Binding-site contacts:
Ligand atom C12 contacts residue TYR145 of chain 2.B at 3.7 Å (hydrophobic).
Ligand atom O14 contacts residue PRO175 of chain 2.B at 4.1 Å.
Ligand atom C4 contacts residue THR134 of chain 2.B at 4.4 Å.
Ligand atom O14 contacts residue ASN176 of chain 2.B at 4.3 Å.
Ligand atom C4 contacts residue PHE186 of chain 2.B at 4.1 Å (hydrophobic).
Ligand atom C1 contacts residue PRO84 of chain 2.B at 4.1 Å (hydrophobic).
Ligand atom C1 contacts residue TRP249 of chain 1.B at 3.9 Å (hydrophobic).
Ligand atom C3 contacts residue TYR187 of chain 2.B at 3.9 Å (hydrophobic).
Ligand atom C13 contacts residue PHE186 of chain 2.B at 3.8 Å (hydrophobic).
Ligand atom C6 contacts residue TYR145 of chain 2.B at 3.6 Å (hydrophobic).
Ligand atom C13 contacts residue PHE12 of chain 2.B at 4.0 Å (hydrophobic).
Ligand atom C6 contacts residue PHE186 of chain 2.B at 3.4 Å (hydrophobic).
Ligand atom C4 contacts residue TYR187 of chain 2.B at 4.5 Å (hydrophobic).
Ligand atom C3 contacts residue TRP139 of chain 2.B at 3.3 Å (hydrophobic).
Ligand atom C12 contacts residue PHE186 of chain 2.B at 4.3 Å (hydrophobic).
Ligand atom O14 contacts residue TYR145 of chain 2.B at 2.9 Å (h-bond).
Ligand atom C5 contacts residue TYR145 of chain 2.B at 3.1 Å (hydrophobic).
Ligand atom C3 contacts residue ASN176 of chain 2.B at 4.2 Å.
Ligand atom C2 contacts residue TRP249 of chain 1.B at 3.5 Å (hydrophobic).
Ligand atom C2 contacts residue LEU142 of chain 2.B at 4.0 Å (hydrophobic).
Ligand atom O14 contacts residue THR134 of chain 2.B at 3.7 Å.
Ligand atom C3 contacts residue THR134 of chain 2.B at 4.1 Å.
Ligand atom C5 contacts residue PHE186 of chain 2.B at 3.3 Å (hydrophobic).
Ligand atom C6 contacts residue PRO84 of chain 2.B at 4.0 Å (hydrophobic).
Ligand atom C4 contacts residue TYR145 of chain 2.B at 3.7 Å (hydrophobic).
Ligand atom C1 contacts residue LEU142 of chain 2.B at 4.0 Å (hydrophobic).
Ligand atom C12 contacts residue ASN176 of chain 2.B at 3.6 Å.
Ligand atom C2 contacts residue TRP139 of chain 2.B at 3.2 Å (hydrophobic).
Ligand atom C12 contacts residue THR134 of chain 2.B at 4.3 Å.
Ligand atom O14 contacts residue SER132 of chain 2.B at 2.8 Å (h-bond).
Ligand atom C13 contacts residue TYR145 of chain 2.B at 3.0 Å (hydrophobic).
Ligand atom C12 contacts residue TYR187 of chain 2.B at 4.1 Å (hydrophobic).
Ligand atom C13 contacts residue PRO175 of chain 2.B at 4.0 Å (hydrophobic).
Ligand atom C4 contacts residue ASN176 of chain 2.B at 4.4 Å.
Ligand atom C12 contacts residue SER132 of chain 2.B at 4.1 Å.
Ligand atom C13 contacts residue SER132 of chain 2.B at 3.8 Å.
Ligand atom C3 contacts residue TRP249 of chain 1.B at 3.8 Å (hydrophobic).

Sequence of chain 2.B:
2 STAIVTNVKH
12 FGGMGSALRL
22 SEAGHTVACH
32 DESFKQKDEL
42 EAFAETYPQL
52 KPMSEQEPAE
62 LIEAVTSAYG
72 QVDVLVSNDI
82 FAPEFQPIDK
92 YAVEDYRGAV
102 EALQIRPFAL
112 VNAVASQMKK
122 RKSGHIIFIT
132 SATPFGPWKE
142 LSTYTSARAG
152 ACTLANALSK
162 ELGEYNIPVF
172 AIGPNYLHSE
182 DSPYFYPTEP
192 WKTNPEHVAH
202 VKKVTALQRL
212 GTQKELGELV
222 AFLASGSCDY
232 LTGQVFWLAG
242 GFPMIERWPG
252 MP

This protein binds this small molecule.
Small molecule (SMILES): c1ccc([C@@H]2CO2)cc1

Sequence of chain 1.B:
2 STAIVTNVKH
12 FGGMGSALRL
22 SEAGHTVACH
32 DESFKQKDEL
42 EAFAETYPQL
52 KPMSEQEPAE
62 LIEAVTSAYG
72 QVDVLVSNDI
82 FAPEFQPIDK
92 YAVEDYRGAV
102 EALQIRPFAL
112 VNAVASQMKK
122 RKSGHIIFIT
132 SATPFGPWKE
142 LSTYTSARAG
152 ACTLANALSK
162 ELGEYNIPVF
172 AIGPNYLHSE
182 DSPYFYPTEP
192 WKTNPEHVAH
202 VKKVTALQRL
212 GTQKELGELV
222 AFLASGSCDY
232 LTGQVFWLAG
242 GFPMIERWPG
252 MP